Binding-site contacts:
Ligand atom O4 contacts residue MET39 of chain 1.QA at 3.7 Å.
Ligand atom C3 contacts residue MET39 of chain 1.QA at 3.9 Å (hydrophobic).
Ligand atom C4 contacts residue MET39 of chain 1.QA at 3.8 Å (hydrophobic).
Ligand atom C1 contacts residue VAL43 of chain 1.BA at 3.4 Å (hydrophobic).
Ligand atom O3 contacts residue MET38 of chain 1.QA at 2.9 Å (h-bond).
Ligand atom P1 contacts residue VAL43 of chain 1.BA at 4.4 Å.
Ligand atom O4 contacts residue LYS44 of chain 1.BA at 3.6 Å.
Ligand atom C5 contacts residue LYS44 of chain 1.BA at 4.2 Å.
Ligand atom O3 contacts residue MET39 of chain 1.QA at 4.2 Å.
Ligand atom P1 contacts residue MET38 of chain 1.QA at 3.9 Å.
Ligand atom O1 contacts residue VAL43 of chain 1.BA at 3.1 Å (h-bond).
Ligand atom P1 contacts residue LYS44 of chain 1.BA at 4.0 Å.
Ligand atom O2 contacts residue MET38 of chain 1.QA at 3.6 Å.
Ligand atom O6 contacts residue LYS44 of chain 1.BA at 4.4 Å.
Ligand atom O2 contacts residue MET39 of chain 1.QA at 4.3 Å.
Ligand atom O5 contacts residue MET39 of chain 1.QA at 2.7 Å (h-bond).
Ligand atom C2 contacts residue VAL32 of chain 1.PA at 4.0 Å (hydrophobic).
Ligand atom O3 contacts residue VAL32 of chain 1.PA at 3.4 Å.
Ligand atom O2 contacts residue LYS44 of chain 1.BA at 3.4 Å.
Ligand atom C2 contacts residue VAL43 of chain 1.BA at 3.9 Å (hydrophobic).
Ligand atom C1 contacts residue VAL35 of chain 1.PA at 4.2 Å (hydrophobic).
Ligand atom C1 contacts residue VAL32 of chain 1.PA at 4.4 Å (hydrophobic).
Ligand atom P1 contacts residue VAL32 of chain 1.PA at 4.3 Å.
Ligand atom O1 contacts residue LYS44 of chain 1.BA at 4.0 Å.
Ligand atom C3 contacts residue MET38 of chain 1.QA at 4.0 Å (hydrophobic).
Ligand atom O2 contacts residue VAL43 of chain 1.BA at 4.3 Å.
Ligand atom O5 contacts residue LYS44 of chain 1.BA at 3.9 Å.
Ligand atom O1 contacts residue VAL32 of chain 1.PA at 4.3 Å.

Sequence of chain 1.BA:
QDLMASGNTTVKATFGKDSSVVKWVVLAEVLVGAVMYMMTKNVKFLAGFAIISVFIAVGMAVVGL

Sequence of chain 1.PA:
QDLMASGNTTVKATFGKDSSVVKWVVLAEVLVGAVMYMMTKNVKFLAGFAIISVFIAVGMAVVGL

Sequence of chain 1.QA:
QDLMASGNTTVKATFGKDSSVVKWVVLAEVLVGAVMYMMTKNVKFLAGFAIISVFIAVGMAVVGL

This small molecule binds to this protein.
Small molecule (SMILES): CCOP(=O)(O)OC[C@H](O)CO